Sequence of chain 1.A:
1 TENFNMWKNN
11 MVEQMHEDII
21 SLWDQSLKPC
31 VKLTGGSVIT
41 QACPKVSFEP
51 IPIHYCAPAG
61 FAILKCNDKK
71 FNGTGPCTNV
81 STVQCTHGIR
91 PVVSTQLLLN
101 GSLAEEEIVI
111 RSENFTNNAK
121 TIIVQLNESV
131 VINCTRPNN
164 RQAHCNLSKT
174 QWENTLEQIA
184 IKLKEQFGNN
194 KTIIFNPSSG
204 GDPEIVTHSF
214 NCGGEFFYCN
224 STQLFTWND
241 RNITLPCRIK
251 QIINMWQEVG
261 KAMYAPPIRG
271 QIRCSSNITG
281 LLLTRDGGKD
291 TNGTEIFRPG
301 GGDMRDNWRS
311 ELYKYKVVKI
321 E

Binding-site contacts:
Ligand atom C2 contacts residue ASP232 of chain 1.A at 4.4 Å.
Ligand atom O7 contacts residue ASN231 of chain 1.A at 3.5 Å.
Ligand atom C4 contacts residue ASN231 of chain 1.A at 4.2 Å.
Ligand atom C6 contacts residue ASN231 of chain 1.A at 4.3 Å.
Ligand atom C8 contacts residue ASP232 of chain 1.A at 3.2 Å.
Ligand atom C3 contacts residue ASN231 of chain 1.A at 3.8 Å.
Ligand atom N2 contacts residue ASN231 of chain 1.A at 2.9 Å (h-bond).
Ligand atom C1 contacts residue ASN231 of chain 1.A at 1.4 Å.
Ligand atom C7 contacts residue ASP232 of chain 1.A at 3.7 Å.
Ligand atom C5 contacts residue ASN231 of chain 1.A at 3.7 Å.
Ligand atom C1 contacts residue ASP232 of chain 1.A at 4.1 Å.
Ligand atom C2 contacts residue ASN231 of chain 1.A at 2.5 Å.
Ligand atom C7 contacts residue ASN231 of chain 1.A at 3.4 Å.
Ligand atom N2 contacts residue ASP232 of chain 1.A at 3.5 Å (salt-bridge).
Ligand atom O5 contacts residue ASN231 of chain 1.A at 2.4 Å (h-bond).
Ligand atom C8 contacts residue ASN231 of chain 1.A at 4.2 Å.

A small-molecule ligand and the protein it binds are described below.
Small molecule (SMILES): CC(=O)N[C@@H]1[C@@H](O)[C@H](O)[C@@H](CO)O[C@H]1O